Binding-site contacts:
Ligand atom C2 contacts residue DA1 of chain 1.FE at 4.2 Å.
Ligand atom C1' contacts residue DA1 of chain 1.FE at 3.9 Å.
Ligand atom N3 contacts residue ASP202 of chain 1.LA at 4.2 Å.
Ligand atom O3' contacts residue DA1 of chain 1.FE at 1.6 Å.
Ligand atom C3' contacts residue DA1 of chain 1.FE at 2.6 Å.
Ligand atom N4 contacts residue ASP202 of chain 1.LA at 2.4 Å (salt-bridge).
Ligand atom C5' contacts residue PRO204 of chain 1.LA at 4.5 Å (hydrophobic).
Ligand atom C4' contacts residue DA1 of chain 1.FE at 4.0 Å.
Ligand atom C6 contacts residue ASP202 of chain 1.LA at 4.3 Å.
Ligand atom C6 contacts residue PRO204 of chain 1.LA at 3.9 Å (hydrophobic).
Ligand atom C2' contacts residue DA1 of chain 1.FE at 2.9 Å.
Ligand atom C5 contacts residue VAL203 of chain 1.LA at 3.8 Å (hydrophobic).
Ligand atom N4 contacts residue PRO204 of chain 1.LA at 4.2 Å.
Ligand atom C5 contacts residue PRO204 of chain 1.LA at 3.6 Å (hydrophobic).
Ligand atom N1 contacts residue PRO204 of chain 1.LA at 4.2 Å.
Ligand atom N4 contacts residue VAL203 of chain 1.LA at 3.4 Å (h-bond).
Ligand atom C2 contacts residue PRO204 of chain 1.LA at 4.3 Å (hydrophobic).
Ligand atom N3 contacts residue PRO204 of chain 1.LA at 4.0 Å.
Ligand atom C2' contacts residue PRO204 of chain 1.LA at 4.0 Å (hydrophobic).
Ligand atom C4 contacts residue ASP202 of chain 1.LA at 3.0 Å.
Ligand atom C5 contacts residue ASP202 of chain 1.LA at 3.1 Å.
Ligand atom C4 contacts residue VAL203 of chain 1.LA at 4.1 Å (hydrophobic).
Ligand atom C4 contacts residue PRO204 of chain 1.LA at 3.8 Å (hydrophobic).
Ligand atom O2 contacts residue DA1 of chain 1.FE at 3.4 Å (h-bond).

Sequence of chain 1.LA:
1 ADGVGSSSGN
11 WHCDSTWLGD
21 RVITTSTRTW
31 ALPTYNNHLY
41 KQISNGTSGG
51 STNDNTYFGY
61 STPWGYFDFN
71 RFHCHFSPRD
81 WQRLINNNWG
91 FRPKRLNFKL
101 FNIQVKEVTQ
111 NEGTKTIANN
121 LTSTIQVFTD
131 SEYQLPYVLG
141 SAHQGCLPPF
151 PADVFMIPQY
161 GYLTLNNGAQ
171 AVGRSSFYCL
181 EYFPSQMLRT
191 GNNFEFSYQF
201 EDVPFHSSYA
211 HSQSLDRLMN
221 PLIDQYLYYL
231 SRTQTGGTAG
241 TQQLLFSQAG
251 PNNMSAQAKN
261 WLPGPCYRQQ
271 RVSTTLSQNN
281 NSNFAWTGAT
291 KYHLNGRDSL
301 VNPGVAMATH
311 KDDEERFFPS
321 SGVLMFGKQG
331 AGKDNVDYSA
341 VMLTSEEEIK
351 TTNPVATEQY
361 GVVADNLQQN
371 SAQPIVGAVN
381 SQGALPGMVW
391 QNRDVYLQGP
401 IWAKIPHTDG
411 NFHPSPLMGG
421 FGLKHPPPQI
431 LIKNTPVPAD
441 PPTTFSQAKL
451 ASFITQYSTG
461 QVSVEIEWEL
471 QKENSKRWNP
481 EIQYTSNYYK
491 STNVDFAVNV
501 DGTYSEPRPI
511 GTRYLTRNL

The protein below binds the small molecule below.
Small molecule (SMILES): Nc1ccn([C@H]2C[C@H](O)[C@@H](COP(=O)(O)O)O2)c(=O)n1